Sequence of chain 1.B:
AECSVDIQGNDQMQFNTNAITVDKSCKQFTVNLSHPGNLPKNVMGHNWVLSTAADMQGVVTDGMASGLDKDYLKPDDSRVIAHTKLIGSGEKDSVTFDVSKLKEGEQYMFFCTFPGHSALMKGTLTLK

Binding-site contacts:
Ligand atom C27 contacts residue LOS1 of chain 1.J at 0.9 Å.
Ligand atom C5 contacts residue LOS1 of chain 1.J at 0.2 Å.
Ligand atom ND1 contacts residue LOS1 of chain 1.J at 0.2 Å (h-bond).
Ligand atom C3 contacts residue LOS1 of chain 1.J at 0.2 Å.
Ligand atom N13 contacts residue LOS1 of chain 1.J at 0.2 Å (h-bond).
Ligand atom OS contacts residue HIS83 of chain 1.B at 2.1 Å.
Ligand atom C30 contacts residue LOS1 of chain 1.J at 1.7 Å.
Ligand atom C4 contacts residue LOS1 of chain 1.J at 0.2 Å.
Ligand atom NE2 contacts residue LOS1 of chain 1.J at 0.1 Å.
Ligand atom C34 contacts residue LOS1 of chain 1.J at 0.6 Å.
Ligand atom C6 contacts residue LOS1 of chain 1.J at 0.2 Å.
Ligand atom C31 contacts residue LOS1 of chain 1.J at 1.1 Å.
Ligand atom C11 contacts residue LOS1 of chain 1.J at 0.3 Å.
Ligand atom CD2 contacts residue LOS1 of chain 1.J at 0.6 Å.
Ligand atom N37 contacts residue LOS1 of chain 1.J at 0.4 Å (h-bond).
Ligand atom N26 contacts residue HIS83 of chain 1.B at 2.9 Å (h-bond).
Ligand atom CE1 contacts residue LOS1 of chain 1.J at 0.1 Å.
Ligand atom C35 contacts residue LYS74 of chain 1.B at 3.4 Å.
Ligand atom C10 contacts residue LOS1 of chain 1.J at 0.3 Å.
Ligand atom C30 contacts residue VAL80 of chain 1.B at 3.3 Å (hydrophobic).
Ligand atom C34 contacts residue ASP77 of chain 1.B at 3.2 Å.
Ligand atom CG contacts residue LOS1 of chain 1.J at 0.7 Å.
Ligand atom N2 contacts residue LOS1 of chain 1.J at 0.1 Å (h-bond).
Ligand atom C32 contacts residue LOS1 of chain 1.J at 0.6 Å.
Ligand atom ND1 contacts residue HIS83 of chain 1.B at 3.1 Å (h-bond).
Ligand atom N26 contacts residue LOS1 of chain 1.J at 0.8 Å.
Ligand atom C36 contacts residue LOS1 of chain 1.J at 0.7 Å.
Ligand atom C28 contacts residue LOS1 of chain 1.J at 0.7 Å.
Ligand atom C29 contacts residue LOS1 of chain 1.J at 0.9 Å.
Ligand atom C35 contacts residue LOS1 of chain 1.J at 0.4 Å.
Ligand atom N37 contacts residue HIS83 of chain 1.B at 2.8 Å (h-bond).
Ligand atom C8 contacts residue LOS1 of chain 1.J at 0.2 Å.
Ligand atom C33 contacts residue LOS1 of chain 1.J at 1.0 Å.
Ligand atom C33 contacts residue ASP77 of chain 1.B at 3.3 Å.
Ligand atom C12 contacts residue LOS1 of chain 1.J at 0.2 Å.
Ligand atom C7 contacts residue LOS1 of chain 1.J at 0.2 Å.
Ligand atom OS contacts residue LOS1 of chain 1.J at 0.1 Å.
Ligand atom C3 contacts residue HIS83 of chain 1.B at 3.4 Å.
Ligand atom N2 contacts residue HIS83 of chain 1.B at 3.2 Å (h-bond).
Ligand atom C9 contacts residue LOS1 of chain 1.J at 0.2 Å.

This protein binds this small molecule.
Small molecule (SMILES): c1ccn2->[Os+2]3(n4ccnc4)(<-n4ccccc4-c2c1)<-n1ccccc1-c1ccccn->31